The protein below binds the small molecule below.
Small molecule (SMILES): [H]/N=C1\N[C@](c2ccccc2)(c2cccc(NC(=O)c3ccco3)c2)C(=O)N1C

Sequence of chain 1.B:
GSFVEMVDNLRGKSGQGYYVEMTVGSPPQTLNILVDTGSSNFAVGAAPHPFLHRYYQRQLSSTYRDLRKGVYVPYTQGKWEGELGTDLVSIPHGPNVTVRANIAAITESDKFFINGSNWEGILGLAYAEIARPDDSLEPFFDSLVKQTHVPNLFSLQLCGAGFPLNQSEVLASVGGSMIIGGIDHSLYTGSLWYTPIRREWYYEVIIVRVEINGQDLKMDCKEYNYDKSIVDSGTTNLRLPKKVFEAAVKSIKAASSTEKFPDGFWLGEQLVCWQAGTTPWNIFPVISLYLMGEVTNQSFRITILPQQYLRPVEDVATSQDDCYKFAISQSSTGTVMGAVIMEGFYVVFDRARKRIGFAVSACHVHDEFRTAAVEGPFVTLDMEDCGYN

Binding-site contacts:
Ligand atom C20 contacts residue TYR90 of chain 1.B at 3.8 Å (hydrophobic).
Ligand atom N21 contacts residue LEU49 of chain 1.B at 3.4 Å.
Ligand atom C19 contacts residue PHE127 of chain 1.B at 3.7 Å (hydrophobic).
Ligand atom O25 contacts residue GLY249 of chain 1.B at 3.0 Å (h-bond).
Ligand atom C27 contacts residue GLN31 of chain 1.B at 3.7 Å.
Ligand atom N6 contacts residue GLY53 of chain 1.B at 3.6 Å.
Ligand atom C28 contacts residue GLY32 of chain 1.B at 3.5 Å.
Ligand atom O8 contacts residue GLN92 of chain 1.B at 3.5 Å (h-bond).
Ligand atom C26 contacts residue SER248 of chain 1.B at 3.5 Å.
Ligand atom C16 contacts residue GLY249 of chain 1.B at 3.3 Å.
Ligand atom C13 contacts residue VAL88 of chain 1.B at 3.7 Å (hydrophobic).
Ligand atom O25 contacts residue THR250 of chain 1.B at 3.7 Å.
Ligand atom N21 contacts residue GLY249 of chain 1.B at 2.9 Å (h-bond).
Ligand atom O23 contacts residue TRP134 of chain 1.B at 3.4 Å.
Ligand atom C13 contacts residue TRP95 of chain 1.B at 3.3 Å (hydrophobic).
Ligand atom C28 contacts residue GLN31 of chain 1.B at 3.5 Å.
Ligand atom C11 contacts residue ILE137 of chain 1.B at 3.5 Å (hydrophobic).
Ligand atom N6 contacts residue ASP247 of chain 1.B at 2.8 Å (salt-bridge).
Ligand atom N6 contacts residue ASP51 of chain 1.B at 2.8 Å (salt-bridge).
Ligand atom O23 contacts residue ILE129 of chain 1.B at 3.2 Å.
Ligand atom C11 contacts residue ASP51 of chain 1.B at 3.7 Å.
Ligand atom C11 contacts residue SER54 of chain 1.B at 3.5 Å.
Ligand atom C12 contacts residue SER54 of chain 1.B at 3.6 Å.
Ligand atom O8 contacts residue TYR90 of chain 1.B at 3.6 Å.
Ligand atom C27 contacts residue THR251 of chain 1.B at 3.4 Å.
Ligand atom C4 contacts residue ASP51 of chain 1.B at 3.5 Å.
Ligand atom C12 contacts residue TRP95 of chain 1.B at 3.6 Å (hydrophobic).
Ligand atom C19 contacts residue TYR90 of chain 1.B at 3.7 Å (hydrophobic).
Ligand atom C26 contacts residue GLY249 of chain 1.B at 3.6 Å.
Ligand atom C12 contacts residue ILE137 of chain 1.B at 3.7 Å (hydrophobic).
Ligand atom C7 contacts residue ASP247 of chain 1.B at 3.5 Å.
Ligand atom C24 contacts residue GLY249 of chain 1.B at 3.7 Å.
Ligand atom N5 contacts residue ASP51 of chain 1.B at 2.7 Å (salt-bridge).
Ligand atom C27 contacts residue GLY32 of chain 1.B at 3.2 Å.
Ligand atom N6 contacts residue GLY249 of chain 1.B at 3.7 Å.
Ligand atom C28 contacts residue GLY30 of chain 1.B at 3.7 Å.
Ligand atom C26 contacts residue GLY32 of chain 1.B at 3.7 Å.
Ligand atom C17 contacts residue GLY249 of chain 1.B at 3.6 Å.
Ligand atom C7 contacts residue THR250 of chain 1.B at 3.3 Å.
Ligand atom C27 contacts residue SER29 of chain 1.B at 3.2 Å.